This protein binds this small molecule.
Small molecule (SMILES): CNC(=O)C=C(C)OP(=O)(O)OC

Binding-site contacts:
Ligand atom CAG contacts residue GLN57 of chain 1.B at 3.0 Å.
Ligand atom CAG contacts residue GLU35 of chain 1.B at 3.3 Å.
Ligand atom OAJ contacts residue ILE58 of chain 1.B at 3.5 Å.
Ligand atom OAJ contacts residue TRP63 of chain 1.B at 4.2 Å.
Ligand atom CAC contacts residue TRP63 of chain 1.B at 2.9 Å (hydrophobic).
Ligand atom CAA contacts residue ASP52 of chain 1.B at 3.1 Å.
Ligand atom OAI contacts residue GLN57 of chain 1.B at 3.4 Å (h-bond).
Ligand atom CAD contacts residue TRP108 of chain 1.B at 3.9 Å (hydrophobic).
Ligand atom OAK contacts residue ALA107 of chain 1.B at 3.5 Å (h-bond).
Ligand atom OAI contacts residue LEU56 of chain 1.B at 3.5 Å (h-bond).
Ligand atom OAF contacts residue ILE98 of chain 1.B at 3.9 Å.
Ligand atom CAM contacts residue ALA107 of chain 1.B at 3.8 Å (hydrophobic).
Ligand atom CAM contacts residue GLN57 of chain 1.B at 3.9 Å.
Ligand atom NAH contacts residue GLN57 of chain 1.B at 3.1 Å.
Ligand atom CAL contacts residue ASP52 of chain 1.B at 3.0 Å.
Ligand atom NAH contacts residue GLU35 of chain 1.B at 2.9 Å (salt-bridge).
Ligand atom OAE contacts residue ASP52 of chain 1.B at 3.9 Å.
Ligand atom NAH contacts residue ASP52 of chain 1.B at 2.5 Å (salt-bridge).
Ligand atom CAC contacts residue ILE98 of chain 1.B at 4.0 Å (hydrophobic).
Ligand atom CAM contacts residue TRP108 of chain 1.B at 3.9 Å (hydrophobic).
Ligand atom CAC contacts residue ASN59 of chain 1.B at 3.1 Å.
Ligand atom CAM contacts residue GLU35 of chain 1.B at 3.6 Å.
Ligand atom CAC contacts residue ILE58 of chain 1.B at 4.0 Å (hydrophobic).
Ligand atom OAK contacts residue GLN57 of chain 1.B at 3.8 Å.
Ligand atom CAD contacts residue ALA107 of chain 1.B at 3.7 Å (hydrophobic).
Ligand atom CAL contacts residue GLN57 of chain 1.B at 3.7 Å.
Ligand atom CAA contacts residue GLN57 of chain 1.B at 3.4 Å.
Ligand atom CAD contacts residue GLU35 of chain 1.B at 3.9 Å.
Ligand atom CAG contacts residue ASP52 of chain 1.B at 3.3 Å.
Ligand atom OAI contacts residue TRP108 of chain 1.B at 2.5 Å (h-bond).
Ligand atom CAD contacts residue VAL109 of chain 1.B at 3.3 Å (hydrophobic).
Ligand atom OAE contacts residue GLU35 of chain 1.B at 2.9 Å (salt-bridge).
Ligand atom OAJ contacts residue ASN59 of chain 1.B at 3.0 Å (h-bond).
Ligand atom PAN contacts residue TRP108 of chain 1.B at 4.1 Å.
Ligand atom CAL contacts residue GLU35 of chain 1.B at 2.7 Å.
Ligand atom PAN contacts residue ALA107 of chain 1.B at 3.6 Å.
Ligand atom OAF contacts residue ALA107 of chain 1.B at 2.9 Å (h-bond).
Ligand atom PAN contacts residue GLN57 of chain 1.B at 3.7 Å.
Ligand atom CAA contacts residue GLU35 of chain 1.B at 3.4 Å.
Ligand atom OAJ contacts residue GLN57 of chain 1.B at 3.3 Å (h-bond).

Sequence of chain 1.B:
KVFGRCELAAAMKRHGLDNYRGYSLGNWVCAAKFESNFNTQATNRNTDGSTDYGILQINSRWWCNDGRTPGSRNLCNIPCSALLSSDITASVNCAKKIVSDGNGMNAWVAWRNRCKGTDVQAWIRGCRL